Sequence of chain 2.A:
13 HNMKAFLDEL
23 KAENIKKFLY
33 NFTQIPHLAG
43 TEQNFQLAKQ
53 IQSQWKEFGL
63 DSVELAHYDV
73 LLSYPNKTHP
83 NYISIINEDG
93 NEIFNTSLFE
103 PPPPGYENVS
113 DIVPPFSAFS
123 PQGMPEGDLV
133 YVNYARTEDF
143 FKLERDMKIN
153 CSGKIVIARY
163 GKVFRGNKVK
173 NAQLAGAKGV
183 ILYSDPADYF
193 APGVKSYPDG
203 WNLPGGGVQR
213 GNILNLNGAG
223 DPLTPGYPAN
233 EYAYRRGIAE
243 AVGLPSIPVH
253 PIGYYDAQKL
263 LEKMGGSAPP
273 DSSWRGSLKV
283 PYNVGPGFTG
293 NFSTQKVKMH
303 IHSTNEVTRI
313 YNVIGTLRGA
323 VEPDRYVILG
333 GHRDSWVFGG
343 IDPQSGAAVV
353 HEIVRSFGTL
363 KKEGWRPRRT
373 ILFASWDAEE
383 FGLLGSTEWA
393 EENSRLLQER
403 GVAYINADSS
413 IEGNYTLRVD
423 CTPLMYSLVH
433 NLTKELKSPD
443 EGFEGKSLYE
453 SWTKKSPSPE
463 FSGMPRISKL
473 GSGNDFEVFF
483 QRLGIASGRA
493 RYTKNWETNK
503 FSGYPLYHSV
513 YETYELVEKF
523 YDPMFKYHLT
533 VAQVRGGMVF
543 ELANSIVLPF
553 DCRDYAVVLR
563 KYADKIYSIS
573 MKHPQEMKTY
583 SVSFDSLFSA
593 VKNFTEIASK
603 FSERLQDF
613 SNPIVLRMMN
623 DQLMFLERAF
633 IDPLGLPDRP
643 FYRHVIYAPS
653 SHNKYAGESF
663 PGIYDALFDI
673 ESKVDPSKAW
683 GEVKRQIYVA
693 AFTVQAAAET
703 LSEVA

Binding-site contacts:
Ligand atom O6 contacts residue GLU233 of chain 2.A at 3.4 Å.
Ligand atom C2 contacts residue ARG311 of chain 2.A at 3.9 Å.
Ligand atom C8 contacts residue TYR234 of chain 2.A at 3.6 Å (hydrophobic).
Ligand atom C8 contacts residue SER591 of chain 1.A at 3.9 Å.
Ligand atom C3 contacts residue ARG311 of chain 2.A at 3.8 Å.
Ligand atom C2 contacts residue GLN697 of chain 1.A at 3.7 Å.
Ligand atom C8 contacts residue SER588 of chain 1.A at 3.5 Å.
Ligand atom O7 contacts residue GLN697 of chain 1.A at 3.2 Å (h-bond).
Ligand atom O2 contacts residue ARG311 of chain 2.A at 3.4 Å (salt-bridge).
Ligand atom C6 contacts residue GLU233 of chain 2.A at 3.9 Å.
Ligand atom C2 contacts residue SER591 of chain 1.A at 3.6 Å.
Ligand atom C7 contacts residue SER591 of chain 1.A at 3.8 Å.
Ligand atom C5 contacts residue ASN595 of chain 1.A at 3.6 Å.
Ligand atom N2 contacts residue ASN595 of chain 1.A at 2.9 Å (h-bond).
Ligand atom C3 contacts residue GLU233 of chain 2.A at 3.9 Å.
Ligand atom N2 contacts residue SER591 of chain 1.A at 2.9 Å (h-bond).
Ligand atom C1 contacts residue SER591 of chain 1.A at 3.6 Å.
Ligand atom O3 contacts residue ARG311 of chain 2.A at 3.1 Å (salt-bridge).
Ligand atom O2 contacts residue GLU233 of chain 2.A at 2.4 Å (salt-bridge).
Ligand atom C3 contacts residue ARG311 of chain 2.A at 3.7 Å.
Ligand atom C7 contacts residue ASN595 of chain 1.A at 3.8 Å.
Ligand atom C3 contacts residue ASN595 of chain 1.A at 3.7 Å.
Ligand atom O5 contacts residue HIS69 of chain 2.A at 3.8 Å.
Ligand atom C1 contacts residue GLN697 of chain 1.A at 3.9 Å.
Ligand atom N2 contacts residue GLN697 of chain 1.A at 3.5 Å (h-bond).
Ligand atom C7 contacts residue GLN697 of chain 1.A at 3.3 Å.
Ligand atom C8 contacts residue ALA592 of chain 1.A at 3.8 Å (hydrophobic).
Ligand atom C6 contacts residue LEU67 of chain 2.A at 3.4 Å (hydrophobic).
Ligand atom O6 contacts residue HIS69 of chain 2.A at 4.0 Å.
Ligand atom C5 contacts residue GLU233 of chain 2.A at 3.5 Å.
Ligand atom O3 contacts residue GLU233 of chain 2.A at 3.8 Å.
Ligand atom C4 contacts residue ARG311 of chain 2.A at 3.6 Å.
Ligand atom C4 contacts residue GLU233 of chain 2.A at 3.5 Å.
Ligand atom C2 contacts residue ASN595 of chain 1.A at 2.4 Å.
Ligand atom O6 contacts residue LEU67 of chain 2.A at 2.6 Å (h-bond).
Ligand atom O5 contacts residue ASN595 of chain 1.A at 2.2 Å (h-bond).
Ligand atom O4 contacts residue GLU233 of chain 2.A at 2.6 Å (salt-bridge).
Ligand atom C1 contacts residue ASN595 of chain 1.A at 1.4 Å.
Ligand atom O2 contacts residue HIS69 of chain 2.A at 3.2 Å (h-bond).
Ligand atom C2 contacts residue GLU233 of chain 2.A at 3.3 Å.

Sequence of chain 1.A:
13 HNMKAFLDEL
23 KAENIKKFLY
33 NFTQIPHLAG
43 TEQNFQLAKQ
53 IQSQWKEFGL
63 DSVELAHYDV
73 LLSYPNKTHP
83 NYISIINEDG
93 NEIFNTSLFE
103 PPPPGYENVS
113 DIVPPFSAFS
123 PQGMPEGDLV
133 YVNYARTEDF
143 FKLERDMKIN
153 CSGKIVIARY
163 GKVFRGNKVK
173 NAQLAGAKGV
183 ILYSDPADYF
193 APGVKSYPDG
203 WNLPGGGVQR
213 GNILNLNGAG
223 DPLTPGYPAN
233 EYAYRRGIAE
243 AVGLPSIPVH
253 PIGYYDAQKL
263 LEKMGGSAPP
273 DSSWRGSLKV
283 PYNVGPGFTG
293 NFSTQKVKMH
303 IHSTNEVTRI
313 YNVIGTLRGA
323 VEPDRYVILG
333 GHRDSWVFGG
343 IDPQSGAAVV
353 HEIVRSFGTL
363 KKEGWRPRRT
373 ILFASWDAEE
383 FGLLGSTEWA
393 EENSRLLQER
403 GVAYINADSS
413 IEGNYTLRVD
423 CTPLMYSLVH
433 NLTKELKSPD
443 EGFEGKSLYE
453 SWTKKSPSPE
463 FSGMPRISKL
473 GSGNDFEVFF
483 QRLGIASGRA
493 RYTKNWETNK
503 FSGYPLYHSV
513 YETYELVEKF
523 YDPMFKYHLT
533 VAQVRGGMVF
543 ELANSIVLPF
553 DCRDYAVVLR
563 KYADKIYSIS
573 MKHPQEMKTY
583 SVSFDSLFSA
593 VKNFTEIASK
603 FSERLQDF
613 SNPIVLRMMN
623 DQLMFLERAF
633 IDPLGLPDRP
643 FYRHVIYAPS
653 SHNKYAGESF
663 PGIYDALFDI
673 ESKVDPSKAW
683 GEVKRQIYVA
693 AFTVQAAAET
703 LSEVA

This protein binds this small molecule.
Small molecule (SMILES): CC(=O)N[C@H]1[C@H](O[C@H]2[C@H](O)[C@@H](NC(C)=O)CO[C@@H]2CO)O[C@H](CO)[C@@H](O[C@@H]2O[C@H](CO[C@H]3O[C@H](CO)[C@@H](O)[C@H](O)[C@@H]3O)[C@@H](O)[C@H](O[C@H]3O[C@H](CO)[C@@H](O)[C@H](O)[C@@H]3O)[C@@H]2O)[C@@H]1O